Sequence of chain 1.E:
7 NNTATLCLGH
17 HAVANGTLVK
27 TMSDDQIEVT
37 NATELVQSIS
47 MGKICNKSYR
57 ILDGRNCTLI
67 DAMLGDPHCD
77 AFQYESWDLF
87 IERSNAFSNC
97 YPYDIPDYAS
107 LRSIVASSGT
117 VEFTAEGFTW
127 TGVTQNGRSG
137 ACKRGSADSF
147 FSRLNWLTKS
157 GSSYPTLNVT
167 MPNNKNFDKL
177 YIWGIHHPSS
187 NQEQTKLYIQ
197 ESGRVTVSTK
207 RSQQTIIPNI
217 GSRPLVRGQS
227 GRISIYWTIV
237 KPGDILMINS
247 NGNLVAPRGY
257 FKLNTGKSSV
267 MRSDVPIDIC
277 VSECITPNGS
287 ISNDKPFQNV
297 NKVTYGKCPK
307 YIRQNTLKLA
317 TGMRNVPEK

Binding-site contacts:
Ligand atom C7 contacts residue MET243 of chain 1.E at 4.0 Å (hydrophobic).
Ligand atom C2 contacts residue ASN164 of chain 1.E at 2.5 Å.
Ligand atom C3 contacts residue LEU221 of chain 1.C at 4.1 Å (hydrophobic).
Ligand atom O5 contacts residue LEU221 of chain 1.C at 3.8 Å.
Ligand atom O7 contacts residue SER218 of chain 1.C at 3.6 Å.
Ligand atom O7 contacts residue MET243 of chain 1.E at 3.9 Å.
Ligand atom O5 contacts residue ASN164 of chain 1.E at 2.3 Å (h-bond).
Ligand atom C4 contacts residue NAG1 of chain 1.P at 4.3 Å.
Ligand atom C8 contacts residue ILE241 of chain 1.E at 4.2 Å (hydrophobic).
Ligand atom O7 contacts residue LEU221 of chain 1.C at 3.0 Å (h-bond).
Ligand atom O7 contacts residue ASN164 of chain 1.E at 4.2 Å.
Ligand atom C4 contacts residue ASN164 of chain 1.E at 4.2 Å.
Ligand atom C1 contacts residue ASN164 of chain 1.E at 1.4 Å.
Ligand atom O7 contacts residue PRO220 of chain 1.C at 3.5 Å.
Ligand atom C8 contacts residue LEU221 of chain 1.C at 4.2 Å (hydrophobic).
Ligand atom C6 contacts residue THR166 of chain 1.E at 4.3 Å.
Ligand atom C7 contacts residue ASN164 of chain 1.E at 3.2 Å.
Ligand atom O5 contacts residue NAG1 of chain 1.P at 4.1 Å.
Ligand atom C8 contacts residue PRO220 of chain 1.C at 3.9 Å (hydrophobic).
Ligand atom O7 contacts residue ARG219 of chain 1.C at 3.9 Å.
Ligand atom N2 contacts residue SER218 of chain 1.C at 3.5 Å (h-bond).
Ligand atom C5 contacts residue NAG1 of chain 1.P at 4.3 Å.
Ligand atom N2 contacts residue ASN164 of chain 1.E at 2.8 Å (h-bond).
Ligand atom C5 contacts residue ASN164 of chain 1.E at 3.6 Å.
Ligand atom C7 contacts residue LEU221 of chain 1.C at 3.8 Å (hydrophobic).
Ligand atom O3 contacts residue LEU221 of chain 1.C at 3.7 Å.
Ligand atom C8 contacts residue ASN164 of chain 1.E at 3.3 Å.
Ligand atom C6 contacts residue MET243 of chain 1.E at 4.0 Å (hydrophobic).
Ligand atom C2 contacts residue LEU221 of chain 1.C at 3.9 Å (hydrophobic).
Ligand atom O6 contacts residue NAG1 of chain 1.P at 4.5 Å.
Ligand atom C5 contacts residue MET243 of chain 1.E at 3.8 Å (hydrophobic).
Ligand atom C6 contacts residue NAG1 of chain 1.P at 3.8 Å.
Ligand atom C8 contacts residue MET243 of chain 1.E at 3.6 Å (hydrophobic).
Ligand atom C3 contacts residue ASN164 of chain 1.E at 3.8 Å.
Ligand atom C7 contacts residue PRO220 of chain 1.C at 4.2 Å (hydrophobic).
Ligand atom C4 contacts residue LEU221 of chain 1.C at 4.0 Å (hydrophobic).
Ligand atom C7 contacts residue SER218 of chain 1.C at 4.0 Å.

Sequence of chain 1.C:
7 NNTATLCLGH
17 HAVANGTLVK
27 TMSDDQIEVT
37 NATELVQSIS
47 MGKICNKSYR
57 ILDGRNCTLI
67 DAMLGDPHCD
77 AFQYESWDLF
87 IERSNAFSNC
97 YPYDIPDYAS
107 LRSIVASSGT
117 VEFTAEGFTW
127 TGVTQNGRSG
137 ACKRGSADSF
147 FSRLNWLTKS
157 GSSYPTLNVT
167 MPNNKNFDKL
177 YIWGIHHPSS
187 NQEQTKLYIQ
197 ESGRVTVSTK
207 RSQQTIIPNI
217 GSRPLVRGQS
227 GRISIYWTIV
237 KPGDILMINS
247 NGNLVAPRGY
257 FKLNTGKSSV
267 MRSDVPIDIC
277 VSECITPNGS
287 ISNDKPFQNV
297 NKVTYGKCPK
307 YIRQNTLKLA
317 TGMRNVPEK

The protein below binds the small molecule below.
Small molecule (SMILES): CC(=O)N[C@H]1[C@H](O[C@H]2[C@H](O)[C@@H](NC(C)=O)CO[C@@H]2CO)O[C@H](CO)[C@@H](O[C@@H]2O[C@H](CO[C@H]3O[C@H](CO)[C@@H](O)[C@H](O)[C@@H]3O)[C@@H](O)[C@H](O[C@H]3O[C@H](CO)[C@@H](O)[C@H](O)[C@@H]3O)[C@@H]2O)[C@@H]1O